A small-molecule ligand and the protein it binds are described below.
Small molecule (SMILES): O=C(O)CCCCN(Cc1ccc([N+](=O)[O-])cc1)CP(=O)(O)O

Sequence of chain 1.A:
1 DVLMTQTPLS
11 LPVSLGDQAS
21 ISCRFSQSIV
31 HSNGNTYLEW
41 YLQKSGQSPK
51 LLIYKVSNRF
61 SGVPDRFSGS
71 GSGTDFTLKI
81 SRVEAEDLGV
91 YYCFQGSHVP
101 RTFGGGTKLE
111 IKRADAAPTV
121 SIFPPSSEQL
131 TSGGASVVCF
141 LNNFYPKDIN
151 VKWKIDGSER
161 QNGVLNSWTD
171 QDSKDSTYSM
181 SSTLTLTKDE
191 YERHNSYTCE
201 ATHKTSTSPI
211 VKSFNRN

Binding-site contacts:
Ligand atom O16 contacts residue ARG52 of chain 1.B at 2.8 Å (salt-bridge).
Ligand atom C4 contacts residue TRP101 of chain 1.B at 3.7 Å (hydrophobic).
Ligand atom O8 contacts residue PHE50 of chain 1.B at 3.1 Å.
Ligand atom C2 contacts residue TYR33 of chain 1.B at 3.7 Å (hydrophobic).
Ligand atom C2 contacts residue TRP101 of chain 1.B at 3.5 Å (hydrophobic).
Ligand atom O14 contacts residue TYR33 of chain 1.B at 2.6 Å (h-bond).
Ligand atom C18 contacts residue TYR37 of chain 1.A at 3.5 Å (hydrophobic).
Ligand atom O9 contacts residue TRP101 of chain 1.B at 3.8 Å.
Ligand atom C17 contacts residue TYR37 of chain 1.A at 3.9 Å (hydrophobic).
Ligand atom O9 contacts residue ASN35 of chain 1.B at 3.4 Å (h-bond).
Ligand atom O8 contacts residue ASN35 of chain 1.B at 2.9 Å (h-bond).
Ligand atom C5 contacts residue TRP101 of chain 1.B at 3.7 Å (hydrophobic).
Ligand atom C19 contacts residue TRP101 of chain 1.B at 3.7 Å (hydrophobic).
Ligand atom P13 contacts residue ARG52 of chain 1.B at 3.7 Å.
Ligand atom O16 contacts residue LYS56 of chain 1.B at 4.0 Å.
Ligand atom C19 contacts residue TYR33 of chain 1.B at 3.6 Å (hydrophobic).
Ligand atom C20 contacts residue TRP101 of chain 1.B at 3.9 Å (hydrophobic).
Ligand atom C4 contacts residue SER97 of chain 1.A at 3.8 Å.
Ligand atom O14 contacts residue LYS56 of chain 1.B at 3.0 Å (salt-bridge).
Ligand atom O8 contacts residue TRP101 of chain 1.B at 3.4 Å.
Ligand atom P13 contacts residue TYR33 of chain 1.B at 3.9 Å.
Ligand atom N7 contacts residue PHE50 of chain 1.B at 3.4 Å.
Ligand atom C10 contacts residue SER97 of chain 1.A at 3.9 Å.
Ligand atom N7 contacts residue TRP101 of chain 1.B at 3.5 Å.
Ligand atom C6 contacts residue PHE50 of chain 1.B at 3.6 Å (hydrophobic).
Ligand atom C6 contacts residue TRP101 of chain 1.B at 3.5 Å (hydrophobic).
Ligand atom C1 contacts residue TYR33 of chain 1.B at 3.6 Å (hydrophobic).
Ligand atom O9 contacts residue PHE94 of chain 1.A at 3.3 Å.
Ligand atom C5 contacts residue GLY96 of chain 1.A at 3.6 Å.
Ligand atom C10 contacts residue TYR37 of chain 1.A at 3.6 Å (hydrophobic).
Ligand atom P13 contacts residue LYS56 of chain 1.B at 3.4 Å.
Ligand atom O22 contacts residue TYR33 of chain 1.B at 3.4 Å (h-bond).
Ligand atom O14 contacts residue ARG52 of chain 1.B at 2.7 Å (salt-bridge).
Ligand atom C1 contacts residue TRP101 of chain 1.B at 3.6 Å (hydrophobic).
Ligand atom C3 contacts residue TRP101 of chain 1.B at 3.7 Å (hydrophobic).
Ligand atom N7 contacts residue ASN35 of chain 1.B at 3.7 Å.
Ligand atom C1 contacts residue PHE50 of chain 1.B at 3.5 Å (hydrophobic).
Ligand atom C4 contacts residue GLY96 of chain 1.A at 3.6 Å.
Ligand atom O9 contacts residue PHE50 of chain 1.B at 3.7 Å.
Ligand atom O15 contacts residue LYS56 of chain 1.B at 2.7 Å (salt-bridge).

Sequence of chain 1.B:
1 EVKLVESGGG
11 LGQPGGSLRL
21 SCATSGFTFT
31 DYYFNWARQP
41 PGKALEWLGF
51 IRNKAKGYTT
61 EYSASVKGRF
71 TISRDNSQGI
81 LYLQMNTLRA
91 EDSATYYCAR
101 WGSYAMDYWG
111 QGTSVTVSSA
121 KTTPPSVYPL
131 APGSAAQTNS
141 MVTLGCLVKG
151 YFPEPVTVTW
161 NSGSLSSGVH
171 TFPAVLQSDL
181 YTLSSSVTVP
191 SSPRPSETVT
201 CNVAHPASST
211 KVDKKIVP